Sequence of chain 1.B:
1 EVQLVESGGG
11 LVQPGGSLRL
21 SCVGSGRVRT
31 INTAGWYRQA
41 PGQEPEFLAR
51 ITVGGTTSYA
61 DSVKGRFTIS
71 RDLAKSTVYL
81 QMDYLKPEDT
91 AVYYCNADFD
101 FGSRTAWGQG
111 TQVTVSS

This protein binds this small molecule.
Small molecule (SMILES): CCOP(=S)(OCC)Oc1cnc2ccccc2n1

Binding-site contacts:
Ligand atom C6 contacts residue LEU73 of chain 1.B at 3.9 Å (hydrophobic).
Ligand atom C5 contacts residue LEU73 of chain 1.B at 3.9 Å (hydrophobic).
Ligand atom C1 contacts residue SER76 of chain 1.B at 3.9 Å.
Ligand atom C4 contacts residue ILE51 of chain 1.B at 3.9 Å (hydrophobic).
Ligand atom C12 contacts residue SER76 of chain 1.B at 3.9 Å.
Ligand atom O1 contacts residue ILE31 of chain 1.B at 4.0 Å.
Ligand atom C2 contacts residue VAL78 of chain 1.B at 3.8 Å (hydrophobic).
Ligand atom C9 contacts residue ARG29 of chain 1.B at 3.5 Å.
Ligand atom C6 contacts residue ARG29 of chain 1.B at 3.9 Å.
Ligand atom N1 contacts residue ILE31 of chain 1.B at 3.7 Å.
Ligand atom C12 contacts residue LEU73 of chain 1.B at 3.7 Å (hydrophobic).
Ligand atom N2 contacts residue LEU73 of chain 1.B at 3.6 Å.
Ligand atom C12 contacts residue VAL28 of chain 1.B at 3.8 Å (hydrophobic).
Ligand atom C6 contacts residue VAL28 of chain 1.B at 3.1 Å (hydrophobic).
Ligand atom O3 contacts residue VAL28 of chain 1.B at 3.8 Å.
Ligand atom C1 contacts residue VAL78 of chain 1.B at 3.8 Å (hydrophobic).
Ligand atom C4 contacts residue THR52 of chain 1.B at 3.7 Å.
Ligand atom S1 contacts residue LEU73 of chain 1.B at 3.7 Å.
Ligand atom C7 contacts residue ARG29 of chain 1.B at 3.4 Å.
Ligand atom C1 contacts residue CYS22 of chain 1.B at 3.4 Å (hydrophobic).
Ligand atom C11 contacts residue LEU73 of chain 1.B at 3.7 Å (hydrophobic).
Ligand atom C4 contacts residue VAL53 of chain 1.B at 3.8 Å (hydrophobic).
Ligand atom C7 contacts residue VAL53 of chain 1.B at 3.6 Å (hydrophobic).
Ligand atom C2 contacts residue SER76 of chain 1.B at 3.3 Å.
Ligand atom S1 contacts residue THR77 of chain 1.B at 3.7 Å.
Ligand atom C8 contacts residue ARG29 of chain 1.B at 3.2 Å.
Ligand atom C11 contacts residue VAL28 of chain 1.B at 3.7 Å (hydrophobic).
Ligand atom N1 contacts residue VAL28 of chain 1.B at 2.9 Å (h-bond).
Ligand atom C10 contacts residue ARG29 of chain 1.B at 3.8 Å.
Ligand atom O3 contacts residue ILE31 of chain 1.B at 3.5 Å.
Ligand atom C1 contacts residue GLY24 of chain 1.B at 3.9 Å.
Ligand atom C3 contacts residue VAL78 of chain 1.B at 3.7 Å (hydrophobic).
Ligand atom S1 contacts residue SER76 of chain 1.B at 3.9 Å.
Ligand atom C1 contacts residue LEU4 of chain 1.B at 3.6 Å (hydrophobic).
Ligand atom C5 contacts residue VAL28 of chain 1.B at 3.2 Å (hydrophobic).
Ligand atom O2 contacts residue ILE31 of chain 1.B at 3.9 Å.
Ligand atom S1 contacts residue ASP72 of chain 1.B at 3.7 Å.
Ligand atom O1 contacts residue VAL78 of chain 1.B at 3.4 Å.
Ligand atom C7 contacts residue VAL28 of chain 1.B at 3.6 Å (hydrophobic).
Ligand atom C7 contacts residue ILE31 of chain 1.B at 3.5 Å (hydrophobic).